Binding-site contacts:
Ligand atom N1 contacts residue PRO204 of chain 1.B at 4.4 Å.
Ligand atom S contacts residue GLY225 of chain 1.B at 3.9 Å.
Ligand atom C3 contacts residue GLU231 of chain 1.B at 3.7 Å.
Ligand atom C1 contacts residue PRO204 of chain 1.B at 3.6 Å (hydrophobic).
Ligand atom C2 contacts residue HEM1 of chain 1.I at 3.6 Å.
Ligand atom C1 contacts residue GLY225 of chain 1.B at 4.2 Å.
Ligand atom S contacts residue TRP226 of chain 1.B at 4.2 Å.
Ligand atom C3 contacts residue HEM1 of chain 1.I at 3.8 Å.
Ligand atom N1 contacts residue GLU231 of chain 1.B at 3.0 Å (salt-bridge).
Ligand atom C1 contacts residue HEM1 of chain 1.I at 4.3 Å.
Ligand atom N2 contacts residue PRO204 of chain 1.B at 3.8 Å.
Ligand atom N2 contacts residue TYR227 of chain 1.B at 3.8 Å.
Ligand atom C1 contacts residue PHE223 of chain 1.B at 3.5 Å (hydrophobic).
Ligand atom C3 contacts residue TRP226 of chain 1.B at 3.8 Å (hydrophobic).
Ligand atom C3 contacts residue PRO204 of chain 1.B at 3.8 Å (hydrophobic).
Ligand atom N2 contacts residue GLU231 of chain 1.B at 3.0 Å (salt-bridge).
Ligand atom C1 contacts residue ASN224 of chain 1.B at 3.9 Å.
Ligand atom S contacts residue HEM1 of chain 1.I at 3.5 Å (h-bond).
Ligand atom N1 contacts residue HEM1 of chain 1.I at 3.8 Å.
Ligand atom N2 contacts residue MET228 of chain 1.B at 4.5 Å.
Ligand atom C1 contacts residue ILE206 of chain 1.B at 3.5 Å (hydrophobic).
Ligand atom N2 contacts residue HEM1 of chain 1.I at 3.7 Å.
Ligand atom N2 contacts residue TRP226 of chain 1.B at 2.7 Å (h-bond).
Ligand atom C2 contacts residue PHE223 of chain 1.B at 4.1 Å (hydrophobic).
Ligand atom S contacts residue PRO204 of chain 1.B at 4.0 Å.
Ligand atom C2 contacts residue ILE206 of chain 1.B at 3.8 Å (hydrophobic).

The protein below binds the small molecule below.
Small molecule (SMILES): CCSC(=N)N

Sequence of chain 1.B:
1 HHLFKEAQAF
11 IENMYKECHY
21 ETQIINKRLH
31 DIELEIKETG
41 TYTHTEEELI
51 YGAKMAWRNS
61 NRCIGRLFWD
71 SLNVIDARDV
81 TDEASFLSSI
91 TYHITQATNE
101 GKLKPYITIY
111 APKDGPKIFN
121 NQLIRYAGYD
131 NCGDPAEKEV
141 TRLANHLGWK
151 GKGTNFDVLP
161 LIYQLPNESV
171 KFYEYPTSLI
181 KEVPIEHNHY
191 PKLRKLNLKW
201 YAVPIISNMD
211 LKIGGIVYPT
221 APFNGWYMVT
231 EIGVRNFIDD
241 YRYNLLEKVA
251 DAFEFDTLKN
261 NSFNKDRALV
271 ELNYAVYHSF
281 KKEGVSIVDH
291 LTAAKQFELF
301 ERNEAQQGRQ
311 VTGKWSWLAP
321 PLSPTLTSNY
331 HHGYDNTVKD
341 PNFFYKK